Binding-site contacts:
Ligand atom C4 contacts residue SER170 of chain 2.A at 4.1 Å.
Ligand atom C5 contacts residue SER170 of chain 2.A at 4.4 Å.
Ligand atom O9 contacts residue TYR132 of chain 2.A at 4.0 Å.
Ligand atom C11 contacts residue ILE192 of chain 2.A at 3.3 Å (hydrophobic).
Ligand atom O9 contacts residue SER173 of chain 2.A at 3.9 Å.
Ligand atom O10 contacts residue ILE192 of chain 2.A at 4.3 Å.
Ligand atom O1A contacts residue VAL172 of chain 2.A at 4.3 Å.
Ligand atom O8 contacts residue SER174 of chain 2.A at 3.1 Å (h-bond).
Ligand atom C9 contacts residue SER173 of chain 2.A at 4.2 Å.
Ligand atom O10 contacts residue LYS230 of chain 2.A at 3.9 Å.
Ligand atom C10 contacts residue SER170 of chain 2.A at 3.7 Å.
Ligand atom O8 contacts residue SER173 of chain 2.A at 3.0 Å (h-bond).
Ligand atom C1 contacts residue SER182 of chain 2.A at 3.8 Å.
Ligand atom N5 contacts residue VAL172 of chain 2.A at 2.8 Å (h-bond).
Ligand atom C8 contacts residue SER174 of chain 2.A at 4.4 Å.
Ligand atom C11 contacts residue GLY171 of chain 2.A at 3.7 Å.
Ligand atom C9 contacts residue LEU263 of chain 2.A at 3.4 Å (hydrophobic).
Ligand atom C11 contacts residue VAL172 of chain 2.A at 3.5 Å (hydrophobic).
Ligand atom O9 contacts residue TRP190 of chain 2.A at 4.2 Å.
Ligand atom C11 contacts residue TRP190 of chain 2.A at 3.2 Å (hydrophobic).
Ligand atom O10 contacts residue LEU231 of chain 2.A at 3.5 Å.
Ligand atom C11 contacts residue SER170 of chain 2.A at 3.3 Å.
Ligand atom O1B contacts residue SER182 of chain 2.A at 3.2 Å (h-bond).
Ligand atom C8 contacts residue SER173 of chain 2.A at 4.1 Å.
Ligand atom C7 contacts residue VAL172 of chain 2.A at 3.9 Å (hydrophobic).
Ligand atom C6 contacts residue VAL172 of chain 2.A at 3.6 Å (hydrophobic).
Ligand atom N5 contacts residue SER170 of chain 2.A at 3.5 Å (h-bond).
Ligand atom C10 contacts residue TRP190 of chain 2.A at 4.2 Å (hydrophobic).
Ligand atom O4 contacts residue VAL172 of chain 2.A at 4.4 Å.
Ligand atom C10 contacts residue LEU231 of chain 2.A at 4.3 Å (hydrophobic).
Ligand atom C5 contacts residue VAL172 of chain 2.A at 3.6 Å (hydrophobic).
Ligand atom C10 contacts residue VAL172 of chain 2.A at 3.6 Å (hydrophobic).
Ligand atom C10 contacts residue ILE192 of chain 2.A at 4.2 Å (hydrophobic).
Ligand atom O4 contacts residue SER170 of chain 2.A at 3.2 Å (h-bond).
Ligand atom O8 contacts residue LEU263 of chain 2.A at 4.2 Å.
Ligand atom O1B contacts residue SER173 of chain 2.A at 4.2 Å.
Ligand atom O9 contacts residue LEU263 of chain 2.A at 3.1 Å.
Ligand atom O1A contacts residue SER182 of chain 2.A at 3.7 Å.
Ligand atom C4 contacts residue VAL172 of chain 2.A at 4.0 Å (hydrophobic).
Ligand atom O1B contacts residue SER174 of chain 2.A at 3.7 Å.

Sequence of chain 2.A:
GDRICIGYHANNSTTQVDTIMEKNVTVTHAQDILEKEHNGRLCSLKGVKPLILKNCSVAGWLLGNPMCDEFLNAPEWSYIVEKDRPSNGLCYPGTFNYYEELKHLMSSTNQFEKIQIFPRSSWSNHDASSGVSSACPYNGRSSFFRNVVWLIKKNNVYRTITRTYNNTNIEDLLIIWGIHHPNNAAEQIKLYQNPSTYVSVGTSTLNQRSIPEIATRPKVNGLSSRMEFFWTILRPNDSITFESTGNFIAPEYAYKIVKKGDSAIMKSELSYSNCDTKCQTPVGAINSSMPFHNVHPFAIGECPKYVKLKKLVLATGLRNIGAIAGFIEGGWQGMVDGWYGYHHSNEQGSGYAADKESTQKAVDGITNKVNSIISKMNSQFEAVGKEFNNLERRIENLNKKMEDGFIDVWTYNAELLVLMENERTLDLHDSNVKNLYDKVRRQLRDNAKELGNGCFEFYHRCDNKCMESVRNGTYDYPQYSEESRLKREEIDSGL

This protein binds this small molecule.
Small molecule (SMILES): CC(=O)N[C@H]1[C@H]([C@H](O)[C@H](O)CO)O[C@@](O)(C(=O)O)C[C@@H]1O